Sequence of chain 1.A:
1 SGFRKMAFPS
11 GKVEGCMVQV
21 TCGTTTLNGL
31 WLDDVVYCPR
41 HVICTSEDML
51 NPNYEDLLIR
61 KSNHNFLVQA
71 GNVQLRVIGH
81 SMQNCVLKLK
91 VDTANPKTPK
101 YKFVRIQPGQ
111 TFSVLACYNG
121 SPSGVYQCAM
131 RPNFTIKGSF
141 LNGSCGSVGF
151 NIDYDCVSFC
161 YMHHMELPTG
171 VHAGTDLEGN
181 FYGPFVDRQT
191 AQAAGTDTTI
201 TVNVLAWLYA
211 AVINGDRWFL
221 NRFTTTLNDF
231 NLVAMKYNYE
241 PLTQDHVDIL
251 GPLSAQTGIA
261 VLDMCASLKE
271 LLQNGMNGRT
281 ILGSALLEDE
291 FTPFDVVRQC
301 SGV

Sequence of chain 1.C:
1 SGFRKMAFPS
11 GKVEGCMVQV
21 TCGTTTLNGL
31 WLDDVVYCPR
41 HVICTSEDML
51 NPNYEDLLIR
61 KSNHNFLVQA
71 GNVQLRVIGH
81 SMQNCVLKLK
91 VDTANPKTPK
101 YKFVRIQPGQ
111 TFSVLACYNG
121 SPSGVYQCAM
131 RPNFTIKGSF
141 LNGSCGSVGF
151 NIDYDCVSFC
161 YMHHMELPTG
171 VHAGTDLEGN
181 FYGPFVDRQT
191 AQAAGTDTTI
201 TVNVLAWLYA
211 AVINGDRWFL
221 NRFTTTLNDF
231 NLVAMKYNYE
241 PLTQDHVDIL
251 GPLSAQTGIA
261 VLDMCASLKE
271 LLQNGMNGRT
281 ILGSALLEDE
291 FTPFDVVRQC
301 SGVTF

Binding-site contacts:
Ligand atom F1 contacts residue GLN189 of chain 1.C at 2.6 Å.
Ligand atom C19 contacts residue ASN142 of chain 1.C at 3.7 Å.
Ligand atom C2 contacts residue GLN189 of chain 1.C at 3.4 Å.
Ligand atom N1 contacts residue GLN189 of chain 1.C at 2.6 Å (h-bond).
Ligand atom C17 contacts residue CYS145 of chain 1.C at 3.2 Å (hydrophobic).
Ligand atom O3 contacts residue PHE140 of chain 1.C at 3.5 Å.
Ligand atom N4 contacts residue GLY143 of chain 1.C at 3.8 Å.
Ligand atom C7 contacts residue MET165 of chain 1.C at 3.7 Å (hydrophobic).
Ligand atom O3 contacts residue HIS172 of chain 1.C at 3.5 Å.
Ligand atom F3 contacts residue GLU166 of chain 1.C at 2.5 Å.
Ligand atom C2 contacts residue HIS164 of chain 1.C at 3.5 Å.
Ligand atom C20 contacts residue LEU141 of chain 1.C at 3.7 Å (hydrophobic).
Ligand atom C8 contacts residue GLU166 of chain 1.C at 3.4 Å.
Ligand atom F2 contacts residue PRO168 of chain 1.C at 3.4 Å.
Ligand atom O3 contacts residue HIS163 of chain 1.C at 2.8 Å (h-bond).
Ligand atom C17 contacts residue SER144 of chain 1.C at 3.7 Å.
Ligand atom O1 contacts residue GLN189 of chain 1.C at 3.8 Å.
Ligand atom F3 contacts residue LEU167 of chain 1.C at 3.6 Å.
Ligand atom O2 contacts residue MET165 of chain 1.C at 3.2 Å.
Ligand atom N5 contacts residue GLU166 of chain 1.C at 3.3 Å (salt-bridge).
Ligand atom C7 contacts residue GLN189 of chain 1.C at 3.5 Å.
Ligand atom C9 contacts residue GLU166 of chain 1.C at 3.2 Å.
Ligand atom C16 contacts residue CYS145 of chain 1.C at 1.7 Å (hydrophobic).
Ligand atom N2 contacts residue GLU166 of chain 1.C at 3.1 Å (salt-bridge).
Ligand atom C13 contacts residue PRO168 of chain 1.C at 3.5 Å (hydrophobic).
Ligand atom C8 contacts residue GLN189 of chain 1.C at 3.7 Å.
Ligand atom C10 contacts residue GLN189 of chain 1.C at 3.8 Å.
Ligand atom C21 contacts residue GLU166 of chain 1.C at 3.6 Å.
Ligand atom N3 contacts residue CYS145 of chain 1.C at 2.9 Å (h-bond).
Ligand atom N3 contacts residue HIS164 of chain 1.C at 2.9 Å (h-bond).
Ligand atom O2 contacts residue GLU166 of chain 1.C at 3.0 Å (salt-bridge).
Ligand atom N4 contacts residue CYS145 of chain 1.C at 2.7 Å (h-bond).
Ligand atom C15 contacts residue CYS145 of chain 1.C at 2.7 Å (hydrophobic).
Ligand atom O3 contacts residue GLU166 of chain 1.C at 3.5 Å.
Ligand atom C1 contacts residue HIS164 of chain 1.C at 3.6 Å.
Ligand atom C4 contacts residue GLN189 of chain 1.C at 3.3 Å.
Ligand atom C14 contacts residue GLU166 of chain 1.C at 3.0 Å.
Ligand atom N5 contacts residue PHE140 of chain 1.C at 3.1 Å (h-bond).
Ligand atom C3 contacts residue GLN189 of chain 1.C at 3.3 Å.
Ligand atom C5 contacts residue HIS41 of chain 1.C at 3.7 Å.

A small-molecule ligand and the protein it binds are described below.
Small molecule (SMILES): [H]/N=C\[C@H](C[C@@H]1CCNC1=O)NC(=O)[C@H](CC(C)C)NC(=O)CNc1c(F)cc(F)cc1F